Binding-site contacts:
Ligand atom CAT contacts residue PHE531 of chain 1.A at 3.9 Å (hydrophobic).
Ligand atom CAC contacts residue ALA498 of chain 1.A at 3.9 Å (hydrophobic).
Ligand atom CAT contacts residue PRO527 of chain 1.A at 4.0 Å (hydrophobic).
Ligand atom CAY contacts residue SER556 of chain 1.B at 4.2 Å.
Ligand atom CAA contacts residue MET497 of chain 1.A at 3.6 Å (hydrophobic).
Ligand atom CAA contacts residue PHE534 of chain 1.A at 3.6 Å (hydrophobic).
Ligand atom CAE contacts residue PCW1 of chain 1.G at 3.7 Å.
Ligand atom OAH contacts residue PCW1 of chain 1.W at 3.8 Å.
Ligand atom CBE contacts residue PHE534 of chain 1.A at 4.1 Å (hydrophobic).
Ligand atom CAB contacts residue LEU490 of chain 1.A at 3.9 Å (hydrophobic).
Ligand atom CAR contacts residue PRO527 of chain 1.A at 3.3 Å (hydrophobic).
Ligand atom CAN contacts residue CYS494 of chain 1.A at 4.0 Å (hydrophobic).
Ligand atom CAM contacts residue PCW1 of chain 1.G at 3.9 Å.
Ligand atom OAW contacts residue SER556 of chain 1.B at 4.0 Å.
Ligand atom OAG contacts residue PHE553 of chain 1.B at 3.1 Å.
Ligand atom CAJ contacts residue CYS494 of chain 1.A at 3.8 Å (hydrophobic).
Ligand atom CBC contacts residue SER556 of chain 1.B at 4.1 Å.
Ligand atom OAG contacts residue SER556 of chain 1.B at 3.6 Å.
Ligand atom CAR contacts residue PHE531 of chain 1.A at 4.1 Å (hydrophobic).
Ligand atom CAK contacts residue ALA560 of chain 1.B at 3.7 Å (hydrophobic).
Ligand atom CAM contacts residue PHE553 of chain 1.B at 3.6 Å (hydrophobic).
Ligand atom CAY contacts residue PHE553 of chain 1.B at 3.8 Å (hydrophobic).
Ligand atom CAE contacts residue PCW1 of chain 1.W at 4.1 Å.
Ligand atom OAH contacts residue PCW1 of chain 1.G at 3.4 Å.
Ligand atom CAP contacts residue ILE564 of chain 1.B at 3.9 Å (hydrophobic).
Ligand atom CAL contacts residue PHE553 of chain 1.B at 4.2 Å (hydrophobic).
Ligand atom CAB contacts residue LEU568 of chain 1.B at 3.9 Å (hydrophobic).
Ligand atom CAL contacts residue PRO527 of chain 1.A at 3.8 Å (hydrophobic).
Ligand atom CBA contacts residue MET497 of chain 1.A at 3.6 Å (hydrophobic).
Ligand atom CAB contacts residue ILE564 of chain 1.B at 3.9 Å (hydrophobic).
Ligand atom CAN contacts residue ILE564 of chain 1.B at 4.2 Å (hydrophobic).
Ligand atom CAL contacts residue PCW1 of chain 1.G at 4.0 Å.
Ligand atom CAS contacts residue PCW1 of chain 1.G at 4.2 Å.
Ligand atom CAX contacts residue PHE553 of chain 1.B at 3.8 Å (hydrophobic).
Ligand atom OAF contacts residue PHE553 of chain 1.B at 3.6 Å.
Ligand atom CAA contacts residue LEU538 of chain 1.A at 3.9 Å (hydrophobic).
Ligand atom CAD contacts residue PCW1 of chain 1.G at 3.7 Å.
Ligand atom OAH contacts residue PHE553 of chain 1.B at 4.1 Å.
Ligand atom CAI contacts residue SER556 of chain 1.B at 3.8 Å.
Ligand atom CAC contacts residue ILE501 of chain 1.A at 4.0 Å (hydrophobic).

The protein below binds the small molecule below.
Small molecule (SMILES): CC(C)CCC[C@@H](C)[C@H]1CC[C@H]2[C@@H]3CC=C4C[C@@H](OC(=O)CCC(=O)O)CC[C@]4(C)[C@H]3CC[C@]12C

Sequence of chain 1.B:
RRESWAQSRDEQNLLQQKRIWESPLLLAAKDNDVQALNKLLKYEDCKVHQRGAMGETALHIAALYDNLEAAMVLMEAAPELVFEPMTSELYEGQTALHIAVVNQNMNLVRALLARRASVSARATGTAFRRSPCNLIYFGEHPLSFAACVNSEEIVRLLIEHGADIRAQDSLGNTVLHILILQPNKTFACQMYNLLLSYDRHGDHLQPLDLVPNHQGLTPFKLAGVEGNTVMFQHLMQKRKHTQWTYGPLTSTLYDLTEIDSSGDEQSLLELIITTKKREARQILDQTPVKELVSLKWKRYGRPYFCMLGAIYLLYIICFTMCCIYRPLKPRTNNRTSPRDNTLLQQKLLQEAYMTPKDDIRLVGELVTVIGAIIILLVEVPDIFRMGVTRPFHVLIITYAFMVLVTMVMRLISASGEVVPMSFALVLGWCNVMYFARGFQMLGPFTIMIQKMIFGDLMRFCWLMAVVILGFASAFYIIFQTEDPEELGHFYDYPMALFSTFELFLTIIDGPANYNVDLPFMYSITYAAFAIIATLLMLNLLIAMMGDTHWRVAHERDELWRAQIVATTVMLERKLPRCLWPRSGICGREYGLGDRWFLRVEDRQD

Sequence of chain 1.A:
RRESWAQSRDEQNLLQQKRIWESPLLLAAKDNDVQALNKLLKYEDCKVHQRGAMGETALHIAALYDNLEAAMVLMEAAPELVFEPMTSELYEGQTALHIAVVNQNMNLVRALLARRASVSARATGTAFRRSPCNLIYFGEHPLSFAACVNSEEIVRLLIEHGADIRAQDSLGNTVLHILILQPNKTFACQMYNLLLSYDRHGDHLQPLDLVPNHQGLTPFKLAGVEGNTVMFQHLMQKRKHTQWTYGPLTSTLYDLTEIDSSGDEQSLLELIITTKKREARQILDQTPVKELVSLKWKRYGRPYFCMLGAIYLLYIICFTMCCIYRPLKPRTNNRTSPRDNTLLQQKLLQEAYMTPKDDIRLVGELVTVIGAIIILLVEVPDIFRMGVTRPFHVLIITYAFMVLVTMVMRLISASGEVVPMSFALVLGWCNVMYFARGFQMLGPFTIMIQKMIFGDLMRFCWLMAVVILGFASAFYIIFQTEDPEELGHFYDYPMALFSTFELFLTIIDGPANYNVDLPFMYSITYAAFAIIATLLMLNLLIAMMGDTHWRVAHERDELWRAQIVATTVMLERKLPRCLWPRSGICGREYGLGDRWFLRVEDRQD